Binding-site contacts:
Ligand atom O contacts residue SER47 of chain 1.C at 2.0 Å.
Ligand atom CB1 contacts residue SER66 of chain 1.C at 3.2 Å.
Ligand atom CE1 contacts residue TRP67 of chain 1.C at 3.7 Å (hydrophobic).
Ligand atom O contacts residue HIS42 of chain 1.B at 2.1 Å (h-bond).
Ligand atom N contacts residue SER69 of chain 1.C at 1.9 Å (h-bond).
Ligand atom C contacts residue HIS42 of chain 1.B at 2.5 Å.
Ligand atom OH contacts residue TRP67 of chain 1.C at 3.6 Å.
Ligand atom CH2 contacts residue SER69 of chain 1.C at 2.9 Å.
Ligand atom CM1 contacts residue SER70 of chain 1.C at 2.4 Å.
Ligand atom CA contacts residue SER47 of chain 1.C at 2.7 Å.
Ligand atom CA contacts residue HIS42 of chain 1.B at 3.5 Å.
Ligand atom CH1 contacts residue THR71 of chain 1.C at 3.6 Å.
Ligand atom CM2 contacts residue SER42 of chain 1.C at 2.9 Å.
Ligand atom CM2 contacts residue SER41 of chain 1.C at 3.3 Å.
Ligand atom CE1 contacts residue GLY68 of chain 1.C at 3.7 Å.
Ligand atom C contacts residue SER47 of chain 1.C at 1.5 Å.
Ligand atom O contacts residue CYS27 of chain 1.B at 3.5 Å (h-bond).
Ligand atom CA contacts residue SER66 of chain 1.C at 3.8 Å.
Ligand atom CD2 contacts residue MET44 of chain 1.C at 3.8 Å (hydrophobic).
Ligand atom CE2 contacts residue SER69 of chain 1.C at 3.5 Å.
Ligand atom CM1 contacts residue CYS72 of chain 1.C at 3.1 Å (hydrophobic).
Ligand atom OH contacts residue VAL65 of chain 1.C at 3.7 Å.
Ligand atom CH2 contacts residue CYS72 of chain 1.C at 3.6 Å (hydrophobic).
Ligand atom CE2 contacts residue MET44 of chain 1.C at 3.6 Å (hydrophobic).
Ligand atom CM1 contacts residue MET44 of chain 1.C at 3.0 Å (hydrophobic).
Ligand atom CH1 contacts residue CYS72 of chain 1.C at 3.0 Å (hydrophobic).
Ligand atom CH1 contacts residue SER70 of chain 1.C at 3.3 Å.
Ligand atom CH1 contacts residue SER69 of chain 1.C at 1.7 Å.
Ligand atom CM1 contacts residue SER69 of chain 1.C at 2.5 Å.
Ligand atom CZ contacts residue SER69 of chain 1.C at 3.0 Å.
Ligand atom CH1 contacts residue MET44 of chain 1.C at 3.6 Å (hydrophobic).
Ligand atom CH2 contacts residue SER41 of chain 1.C at 3.6 Å.
Ligand atom CM1 contacts residue THR71 of chain 1.C at 2.9 Å.
Ligand atom CD1 contacts residue TRP67 of chain 1.C at 3.7 Å (hydrophobic).
Ligand atom CB1 contacts residue SER47 of chain 1.C at 2.8 Å.
Ligand atom N contacts residue CYS72 of chain 1.C at 3.6 Å.
Ligand atom N contacts residue GLY68 of chain 1.C at 3.6 Å.
Ligand atom CH2 contacts residue SER42 of chain 1.C at 3.3 Å.
Ligand atom O contacts residue CYS43 of chain 1.B at 3.6 Å.
Ligand atom C contacts residue SER66 of chain 1.C at 3.7 Å.

This small molecule binds to this protein.
Small molecule (SMILES): CCN(CC)c1ccc(/C=C(\C)C(=O)O)c(O)c1

Sequence of chain 1.B:
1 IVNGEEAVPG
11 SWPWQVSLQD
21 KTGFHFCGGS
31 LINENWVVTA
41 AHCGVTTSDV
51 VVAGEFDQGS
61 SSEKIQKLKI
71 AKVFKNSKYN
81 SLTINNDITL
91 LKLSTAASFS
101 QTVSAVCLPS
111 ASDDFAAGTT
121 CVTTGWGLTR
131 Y

Sequence of chain 1.C:
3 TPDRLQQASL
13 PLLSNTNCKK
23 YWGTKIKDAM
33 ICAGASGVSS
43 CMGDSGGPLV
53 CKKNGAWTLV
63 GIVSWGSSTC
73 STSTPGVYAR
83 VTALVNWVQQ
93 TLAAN